The small molecule below binds the protein below.
Small molecule (SMILES): CC(=O)N[C@@H]1[C@@H](O)[C@H](O)[C@@H](CO)O[C@H]1O

Sequence of chain 1.A:
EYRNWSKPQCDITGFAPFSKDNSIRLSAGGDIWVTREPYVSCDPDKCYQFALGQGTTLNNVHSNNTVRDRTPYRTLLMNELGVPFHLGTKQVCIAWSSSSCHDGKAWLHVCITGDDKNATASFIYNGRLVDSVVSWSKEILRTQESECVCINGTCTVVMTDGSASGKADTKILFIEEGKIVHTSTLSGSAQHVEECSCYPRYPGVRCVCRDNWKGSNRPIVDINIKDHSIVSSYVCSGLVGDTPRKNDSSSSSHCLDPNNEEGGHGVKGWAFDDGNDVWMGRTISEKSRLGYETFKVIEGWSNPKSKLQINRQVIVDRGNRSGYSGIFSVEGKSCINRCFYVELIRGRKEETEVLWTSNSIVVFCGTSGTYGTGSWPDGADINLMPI

Binding-site contacts:
Ligand atom C2 contacts residue ASN64 of chain 1.A at 2.4 Å.
Ligand atom C7 contacts residue LEU355 of chain 1.A at 4.1 Å (hydrophobic).
Ligand atom C5 contacts residue ASN64 of chain 1.A at 3.7 Å.
Ligand atom C3 contacts residue ASN64 of chain 1.A at 3.8 Å.
Ligand atom N2 contacts residue LEU355 of chain 1.A at 4.1 Å.
Ligand atom O5 contacts residue ASN64 of chain 1.A at 2.4 Å (h-bond).
Ligand atom C1 contacts residue ASN64 of chain 1.A at 1.5 Å.
Ligand atom C4 contacts residue ASN64 of chain 1.A at 4.2 Å.
Ligand atom O7 contacts residue ASN64 of chain 1.A at 3.5 Å (h-bond).
Ligand atom C8 contacts residue LEU355 of chain 1.A at 3.5 Å (hydrophobic).
Ligand atom C7 contacts residue ASN64 of chain 1.A at 3.4 Å.
Ligand atom N2 contacts residue ASN64 of chain 1.A at 2.9 Å (h-bond).
Ligand atom O6 contacts residue ASN65 of chain 1.A at 3.9 Å.